Sequence of chain 1.B:
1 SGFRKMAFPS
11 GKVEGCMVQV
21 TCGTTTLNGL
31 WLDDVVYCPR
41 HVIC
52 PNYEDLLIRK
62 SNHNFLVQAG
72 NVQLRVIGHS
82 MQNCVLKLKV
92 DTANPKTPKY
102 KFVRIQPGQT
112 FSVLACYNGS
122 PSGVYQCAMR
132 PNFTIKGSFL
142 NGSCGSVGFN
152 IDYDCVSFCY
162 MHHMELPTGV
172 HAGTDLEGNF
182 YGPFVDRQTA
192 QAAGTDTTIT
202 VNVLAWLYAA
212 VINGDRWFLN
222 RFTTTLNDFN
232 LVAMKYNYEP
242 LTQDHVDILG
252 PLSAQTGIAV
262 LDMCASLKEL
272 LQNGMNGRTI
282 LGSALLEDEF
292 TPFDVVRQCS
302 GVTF

The protein below binds the small molecule below.
Small molecule (SMILES): CNC(=O)CN1C[C@@H](C(=O)Nc2cncc3cc(S(C)(=O)=O)ccc23)c2cc(Cl)ccc2C1=O

Binding-site contacts:
Ligand atom O4 contacts residue GLN189 of chain 1.A at 3.4 Å.
Ligand atom C13 contacts residue ASN142 of chain 1.A at 3.4 Å.
Ligand atom C8 contacts residue HIS163 of chain 1.A at 3.8 Å.
Ligand atom C18 contacts residue MET49 of chain 1.A at 3.6 Å (hydrophobic).
Ligand atom C contacts residue GLU166 of chain 1.A at 3.4 Å.
Ligand atom C10 contacts residue LEU141 of chain 1.A at 3.7 Å (hydrophobic).
Ligand atom C19 contacts residue MET165 of chain 1.A at 3.7 Å (hydrophobic).
Ligand atom CL contacts residue HIS164 of chain 1.A at 3.6 Å.
Ligand atom N contacts residue GLU166 of chain 1.A at 3.7 Å.
Ligand atom C8 contacts residue LEU141 of chain 1.A at 3.5 Å (hydrophobic).
Ligand atom O3 contacts residue LEU141 of chain 1.A at 3.8 Å.
Ligand atom C21 contacts residue GLN189 of chain 1.A at 3.9 Å.
Ligand atom N1 contacts residue GLN189 of chain 1.A at 3.7 Å.
Ligand atom C19 contacts residue ARG188 of chain 1.A at 3.7 Å.
Ligand atom C17 contacts residue MET165 of chain 1.A at 3.7 Å (hydrophobic).
Ligand atom C18 contacts residue HIS164 of chain 1.A at 3.8 Å.
Ligand atom C8 contacts residue SER144 of chain 1.A at 3.7 Å.
Ligand atom N3 contacts residue PHE140 of chain 1.A at 3.8 Å.
Ligand atom C17 contacts residue HIS164 of chain 1.A at 3.5 Å.
Ligand atom C22 contacts residue GLN189 of chain 1.A at 3.5 Å.
Ligand atom C8 contacts residue GLU166 of chain 1.A at 3.7 Å.
Ligand atom O1 contacts residue MET165 of chain 1.A at 3.6 Å.
Ligand atom O2 contacts residue GLU166 of chain 1.A at 3.5 Å (salt-bridge).
Ligand atom C9 contacts residue GLU166 of chain 1.A at 3.7 Å.
Ligand atom C10 contacts residue GLU166 of chain 1.A at 3.3 Å.
Ligand atom CL contacts residue HIS41 of chain 1.A at 3.5 Å.
Ligand atom C8 contacts residue PHE140 of chain 1.A at 3.6 Å (hydrophobic).
Ligand atom C7 contacts residue GLU166 of chain 1.A at 3.7 Å.
Ligand atom N3 contacts residue HIS163 of chain 1.A at 2.6 Å (h-bond).
Ligand atom C19 contacts residue MET49 of chain 1.A at 3.6 Å (hydrophobic).
Ligand atom O3 contacts residue SER1 of chain 1.B at 3.3 Å (h-bond).
Ligand atom C10 contacts residue PHE140 of chain 1.A at 3.5 Å (hydrophobic).
Ligand atom C9 contacts residue LEU141 of chain 1.A at 3.7 Å (hydrophobic).
Ligand atom O1 contacts residue GLU166 of chain 1.A at 3.0 Å (salt-bridge).
Ligand atom C10 contacts residue ASN142 of chain 1.A at 3.8 Å.
Ligand atom C18 contacts residue MET165 of chain 1.A at 3.4 Å (hydrophobic).
Ligand atom C7 contacts residue HIS163 of chain 1.A at 3.2 Å.
Ligand atom CL contacts residue ASP187 of chain 1.A at 3.6 Å.
Ligand atom N3 contacts residue SER144 of chain 1.A at 3.4 Å (h-bond).
Ligand atom C12 contacts residue ASN142 of chain 1.A at 3.3 Å.

Sequence of chain 1.A:
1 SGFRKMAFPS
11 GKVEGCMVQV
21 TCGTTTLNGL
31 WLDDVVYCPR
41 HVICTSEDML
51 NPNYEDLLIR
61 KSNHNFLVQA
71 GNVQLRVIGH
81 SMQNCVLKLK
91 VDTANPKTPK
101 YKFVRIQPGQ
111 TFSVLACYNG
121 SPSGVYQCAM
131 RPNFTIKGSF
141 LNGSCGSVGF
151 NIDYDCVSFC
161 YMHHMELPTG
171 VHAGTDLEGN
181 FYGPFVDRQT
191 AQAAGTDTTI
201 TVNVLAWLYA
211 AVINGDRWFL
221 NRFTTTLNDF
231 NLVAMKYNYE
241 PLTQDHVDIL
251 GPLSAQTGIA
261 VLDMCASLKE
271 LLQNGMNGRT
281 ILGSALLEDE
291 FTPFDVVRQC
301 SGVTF